Sequence of chain 1.G:
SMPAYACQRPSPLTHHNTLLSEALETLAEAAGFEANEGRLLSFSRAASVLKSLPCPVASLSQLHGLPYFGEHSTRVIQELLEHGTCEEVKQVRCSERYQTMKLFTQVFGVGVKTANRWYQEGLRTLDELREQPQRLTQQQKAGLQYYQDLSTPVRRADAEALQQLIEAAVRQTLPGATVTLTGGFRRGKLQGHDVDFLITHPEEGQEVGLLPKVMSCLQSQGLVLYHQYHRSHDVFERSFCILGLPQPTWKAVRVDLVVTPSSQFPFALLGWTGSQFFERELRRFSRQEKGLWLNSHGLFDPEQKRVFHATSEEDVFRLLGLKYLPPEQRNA

Binding-site contacts:
Ligand atom OP1 contacts residue VAL110 of chain 1.G at 3.6 Å.
Ligand atom O4' contacts residue PHE255 of chain 1.G at 3.2 Å.
Ligand atom OP2 contacts residue LYS113 of chain 1.G at 3.7 Å.
Ligand atom N3 contacts residue D3T1 of chain 1.L at 3.5 Å (h-bond).
Ligand atom OP1 contacts residue GLY109 of chain 1.G at 2.9 Å (h-bond).
Ligand atom C4 contacts residue D3T1 of chain 1.L at 3.1 Å.
Ligand atom C5 contacts residue D3T1 of chain 1.L at 3.3 Å.
Ligand atom C2' contacts residue D3T1 of chain 1.L at 3.2 Å.
Ligand atom C4' contacts residue ASP284 of chain 1.G at 3.6 Å.
Ligand atom O3' contacts residue THR114 of chain 1.G at 3.4 Å (h-bond).
Ligand atom C5' contacts residue ARG282 of chain 1.G at 3.5 Å.
Ligand atom P contacts residue NA1 of chain 1.J at 3.6 Å.
Ligand atom O5' contacts residue GLY111 of chain 1.G at 3.4 Å.
Ligand atom C6 contacts residue D3T1 of chain 1.L at 3.7 Å.
Ligand atom O3' contacts residue GLY109 of chain 1.G at 3.4 Å.
Ligand atom C3' contacts residue NA1 of chain 1.K at 3.5 Å.
Ligand atom OP1 contacts residue THR114 of chain 1.G at 2.5 Å (h-bond).
Ligand atom O4' contacts residue GLN139 of chain 1.G at 3.6 Å.
Ligand atom OP2 contacts residue VAL112 of chain 1.G at 3.7 Å.
Ligand atom C3' contacts residue LYS113 of chain 1.G at 3.7 Å.
Ligand atom OP1 contacts residue ARG117 of chain 1.G at 2.3 Å (salt-bridge).
Ligand atom OP1 contacts residue LYS113 of chain 1.G at 3.1 Å.
Ligand atom C5' contacts residue PHE108 of chain 1.G at 3.7 Å (hydrophobic).
Ligand atom P contacts residue THR114 of chain 1.G at 3.5 Å.
Ligand atom C4' contacts residue GLY109 of chain 1.G at 3.2 Å.
Ligand atom P contacts residue GLY111 of chain 1.G at 3.5 Å.
Ligand atom OP1 contacts residue GLY111 of chain 1.G at 2.9 Å (h-bond).
Ligand atom C5' contacts residue GLY111 of chain 1.G at 3.5 Å.
Ligand atom C3' contacts residue TRP300 of chain 1.G at 3.5 Å (hydrophobic).
Ligand atom OP1 contacts residue LYS113 of chain 1.G at 3.5 Å (salt-bridge).
Ligand atom OP2 contacts residue LYS113 of chain 1.G at 3.5 Å (salt-bridge).
Ligand atom OP1 contacts residue ARG282 of chain 1.G at 3.1 Å (salt-bridge).
Ligand atom O4 contacts residue D3T1 of chain 1.L at 3.3 Å (h-bond).
Ligand atom OP1 contacts residue HIS193 of chain 1.G at 2.9 Å (h-bond).
Ligand atom OP1 contacts residue VAL112 of chain 1.G at 3.7 Å.
Ligand atom C5' contacts residue GLY109 of chain 1.G at 3.3 Å.
Ligand atom C5' contacts residue NA1 of chain 1.K at 3.5 Å.
Ligand atom C5' contacts residue ASP284 of chain 1.G at 3.4 Å.
Ligand atom C4' contacts residue PHE255 of chain 1.G at 3.1 Å (hydrophobic).
Ligand atom OP1 contacts residue NA1 of chain 1.J at 2.5 Å (h-bond).

This protein binds this small molecule.
Small molecule (SMILES): Cc1cn([C@H]2CC[C@@H](CO[P](=O)(O)O[C@H]3C[C@H](n4cnc5c(N)ncnc54)O[C@@H]3CO[P](=O)(O)O[C@H]3C[C@H](n4cc(C)c(=O)[nH]c4=O)O[C@@H]3CO[P](=O)(O)O[C@H]3C[C@H](n4cnc5c(=O)nc(N)[nH]c54)O[C@@H]3CO[P](=O)(O)O[C@H]3C[C@H](n4cnc5c(N)ncnc54)O[C@@H]3CO[P](=O)(O)O[C@H]3C[C@H](n4ccc(N)nc4=O)O[C@@H]3CO)O2)c(=O)[nH]c1=O